A protein and the small-molecule ligand that binds it are described below.
Small molecule (SMILES): O=C(O)c1ccc(Nc2nc(-c3ccccc3)cs2)cc1

Sequence of chain 1.A:
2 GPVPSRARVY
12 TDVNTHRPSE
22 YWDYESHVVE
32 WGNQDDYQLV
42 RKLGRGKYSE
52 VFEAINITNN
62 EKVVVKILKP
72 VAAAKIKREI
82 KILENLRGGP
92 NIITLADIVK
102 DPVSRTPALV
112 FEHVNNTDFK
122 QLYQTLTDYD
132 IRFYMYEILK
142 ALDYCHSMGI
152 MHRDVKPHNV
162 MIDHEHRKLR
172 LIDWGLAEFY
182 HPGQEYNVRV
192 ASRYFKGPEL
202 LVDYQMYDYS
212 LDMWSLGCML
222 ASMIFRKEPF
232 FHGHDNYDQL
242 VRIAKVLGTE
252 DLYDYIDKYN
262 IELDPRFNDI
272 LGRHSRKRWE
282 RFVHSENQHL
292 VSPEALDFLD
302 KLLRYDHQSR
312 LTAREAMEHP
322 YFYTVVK

Binding-site contacts:
Ligand atom C13 contacts residue VAL52 of chain 1.A at 3.8 Å (hydrophobic).
Ligand atom N contacts residue VAL65 of chain 1.A at 3.7 Å.
Ligand atom C7 contacts residue LEU44 of chain 1.A at 3.8 Å (hydrophobic).
Ligand atom C12 contacts residue GLY45 of chain 1.A at 4.1 Å.
Ligand atom S contacts residue VAL115 of chain 1.A at 3.6 Å (h-bond).
Ligand atom N1 contacts residue VAL52 of chain 1.A at 4.0 Å.
Ligand atom O1 contacts residue ASP174 of chain 1.A at 3.0 Å (salt-bridge).
Ligand atom C12 contacts residue LEU44 of chain 1.A at 4.1 Å (hydrophobic).
Ligand atom O1 contacts residue ILE173 of chain 1.A at 4.1 Å.
Ligand atom C9 contacts residue LEU44 of chain 1.A at 3.9 Å (hydrophobic).
Ligand atom C3 contacts residue VAL52 of chain 1.A at 4.1 Å (hydrophobic).
Ligand atom C contacts residue ASP174 of chain 1.A at 3.3 Å.
Ligand atom C contacts residue PHE112 of chain 1.A at 3.9 Å (hydrophobic).
Ligand atom C1 contacts residue ILE173 of chain 1.A at 3.8 Å (hydrophobic).
Ligand atom N1 contacts residue MET162 of chain 1.A at 4.0 Å.
Ligand atom O contacts residue LYS67 of chain 1.A at 2.9 Å (salt-bridge).
Ligand atom C13 contacts residue LEU44 of chain 1.A at 4.1 Å (hydrophobic).
Ligand atom C contacts residue LYS67 of chain 1.A at 3.8 Å.
Ligand atom C contacts residue ILE173 of chain 1.A at 4.1 Å (hydrophobic).
Ligand atom C3 contacts residue VAL65 of chain 1.A at 4.0 Å (hydrophobic).
Ligand atom S contacts residue VAL65 of chain 1.A at 4.0 Å.
Ligand atom C10 contacts residue LEU44 of chain 1.A at 3.4 Å (hydrophobic).
Ligand atom C4 contacts residue ILE173 of chain 1.A at 4.0 Å (hydrophobic).
Ligand atom C8 contacts residue LEU44 of chain 1.A at 3.8 Å (hydrophobic).
Ligand atom C5 contacts residue VAL65 of chain 1.A at 4.0 Å (hydrophobic).
Ligand atom O contacts residue ASP174 of chain 1.A at 3.4 Å.
Ligand atom C15 contacts residue ILE94 of chain 1.A at 4.0 Å (hydrophobic).
Ligand atom C14 contacts residue ILE173 of chain 1.A at 3.9 Å (hydrophobic).
Ligand atom S contacts residue MET162 of chain 1.A at 4.1 Å.
Ligand atom C6 contacts residue LEU44 of chain 1.A at 3.5 Å (hydrophobic).
Ligand atom C11 contacts residue LEU44 of chain 1.A at 3.3 Å (hydrophobic).
Ligand atom C5 contacts residue MET162 of chain 1.A at 3.9 Å (hydrophobic).
Ligand atom O1 contacts residue LYS67 of chain 1.A at 4.0 Å.
Ligand atom C2 contacts residue ILE173 of chain 1.A at 3.5 Å (hydrophobic).
Ligand atom C4 contacts residue VAL65 of chain 1.A at 3.7 Å (hydrophobic).
Ligand atom C15 contacts residue PHE112 of chain 1.A at 3.7 Å (hydrophobic).
Ligand atom C15 contacts residue ILE173 of chain 1.A at 3.7 Å (hydrophobic).
Ligand atom O1 contacts residue PHE112 of chain 1.A at 3.4 Å.
Ligand atom C3 contacts residue ILE173 of chain 1.A at 3.6 Å (hydrophobic).
Ligand atom C11 contacts residue GLY45 of chain 1.A at 3.9 Å.